Binding-site contacts:
Ligand atom N03 contacts residue GLY339 of chain 1.A at 3.5 Å (h-bond).
Ligand atom C04 contacts residue ILE343 of chain 1.A at 3.5 Å (hydrophobic).
Ligand atom N01 contacts residue ARG272 of chain 1.A at 3.8 Å.
Ligand atom S01 contacts residue ARG342 of chain 1.A at 3.6 Å.
Ligand atom C02 contacts residue SER275 of chain 1.A at 4.3 Å.
Ligand atom C04 contacts residue ARG272 of chain 1.A at 4.4 Å.
Ligand atom N03 contacts residue SER340 of chain 1.A at 4.1 Å.
Ligand atom N03 contacts residue ARG342 of chain 1.A at 4.3 Å.
Ligand atom C04 contacts residue GLY339 of chain 1.A at 4.4 Å.
Ligand atom O01 contacts residue ARG342 of chain 1.A at 3.1 Å (salt-bridge).
Ligand atom S01 contacts residue ARG272 of chain 1.A at 3.7 Å.
Ligand atom O01 contacts residue GLY339 of chain 1.A at 3.9 Å.
Ligand atom C01 contacts residue ARG272 of chain 1.A at 4.3 Å.
Ligand atom C03 contacts residue LYS271 of chain 1.A at 4.2 Å.
Ligand atom N02 contacts residue SER340 of chain 1.A at 4.1 Å.
Ligand atom C02 contacts residue GLY339 of chain 1.A at 3.8 Å.
Ligand atom C01 contacts residue ARG342 of chain 1.A at 3.3 Å.
Ligand atom C04 contacts residue LYS271 of chain 1.A at 3.8 Å.
Ligand atom C04 contacts residue SER275 of chain 1.A at 3.2 Å.
Ligand atom C02 contacts residue ARG272 of chain 1.A at 3.6 Å.
Ligand atom O01 contacts residue ASP366 of chain 1.A at 3.8 Å.
Ligand atom N02 contacts residue LYS271 of chain 1.A at 3.8 Å.
Ligand atom N01 contacts residue GLY339 of chain 1.A at 3.9 Å.
Ligand atom N01 contacts residue ARG342 of chain 1.A at 3.1 Å (salt-bridge).
Ligand atom C03 contacts residue SER275 of chain 1.A at 4.2 Å.
Ligand atom C03 contacts residue GLY339 of chain 1.A at 3.6 Å.
Ligand atom C01 contacts residue GLY339 of chain 1.A at 3.7 Å.
Ligand atom C02 contacts residue ARG342 of chain 1.A at 3.9 Å.
Ligand atom S01 contacts residue SER275 of chain 1.A at 3.2 Å (h-bond).
Ligand atom N02 contacts residue GLY339 of chain 1.A at 3.5 Å (h-bond).
Ligand atom C03 contacts residue ARG272 of chain 1.A at 4.0 Å.

Sequence of chain 1.A:
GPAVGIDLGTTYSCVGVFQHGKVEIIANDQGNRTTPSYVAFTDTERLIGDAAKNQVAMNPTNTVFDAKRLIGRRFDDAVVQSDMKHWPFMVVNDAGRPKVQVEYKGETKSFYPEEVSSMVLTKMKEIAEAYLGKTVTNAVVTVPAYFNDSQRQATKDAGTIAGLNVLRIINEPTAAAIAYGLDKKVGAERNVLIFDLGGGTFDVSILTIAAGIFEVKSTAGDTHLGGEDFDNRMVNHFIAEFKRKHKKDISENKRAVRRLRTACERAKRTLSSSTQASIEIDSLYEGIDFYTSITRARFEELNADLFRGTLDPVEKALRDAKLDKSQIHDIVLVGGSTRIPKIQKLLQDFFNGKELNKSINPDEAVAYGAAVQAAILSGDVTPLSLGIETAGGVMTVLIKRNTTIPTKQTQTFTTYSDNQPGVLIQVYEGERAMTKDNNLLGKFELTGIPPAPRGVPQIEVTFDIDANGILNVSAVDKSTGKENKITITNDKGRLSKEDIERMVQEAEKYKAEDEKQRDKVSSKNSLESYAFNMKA

A small-molecule ligand and the protein it binds are described below.
Small molecule (SMILES): Cc1n[nH]c(=O)[nH]c1=S